Sequence of chain 1.C:
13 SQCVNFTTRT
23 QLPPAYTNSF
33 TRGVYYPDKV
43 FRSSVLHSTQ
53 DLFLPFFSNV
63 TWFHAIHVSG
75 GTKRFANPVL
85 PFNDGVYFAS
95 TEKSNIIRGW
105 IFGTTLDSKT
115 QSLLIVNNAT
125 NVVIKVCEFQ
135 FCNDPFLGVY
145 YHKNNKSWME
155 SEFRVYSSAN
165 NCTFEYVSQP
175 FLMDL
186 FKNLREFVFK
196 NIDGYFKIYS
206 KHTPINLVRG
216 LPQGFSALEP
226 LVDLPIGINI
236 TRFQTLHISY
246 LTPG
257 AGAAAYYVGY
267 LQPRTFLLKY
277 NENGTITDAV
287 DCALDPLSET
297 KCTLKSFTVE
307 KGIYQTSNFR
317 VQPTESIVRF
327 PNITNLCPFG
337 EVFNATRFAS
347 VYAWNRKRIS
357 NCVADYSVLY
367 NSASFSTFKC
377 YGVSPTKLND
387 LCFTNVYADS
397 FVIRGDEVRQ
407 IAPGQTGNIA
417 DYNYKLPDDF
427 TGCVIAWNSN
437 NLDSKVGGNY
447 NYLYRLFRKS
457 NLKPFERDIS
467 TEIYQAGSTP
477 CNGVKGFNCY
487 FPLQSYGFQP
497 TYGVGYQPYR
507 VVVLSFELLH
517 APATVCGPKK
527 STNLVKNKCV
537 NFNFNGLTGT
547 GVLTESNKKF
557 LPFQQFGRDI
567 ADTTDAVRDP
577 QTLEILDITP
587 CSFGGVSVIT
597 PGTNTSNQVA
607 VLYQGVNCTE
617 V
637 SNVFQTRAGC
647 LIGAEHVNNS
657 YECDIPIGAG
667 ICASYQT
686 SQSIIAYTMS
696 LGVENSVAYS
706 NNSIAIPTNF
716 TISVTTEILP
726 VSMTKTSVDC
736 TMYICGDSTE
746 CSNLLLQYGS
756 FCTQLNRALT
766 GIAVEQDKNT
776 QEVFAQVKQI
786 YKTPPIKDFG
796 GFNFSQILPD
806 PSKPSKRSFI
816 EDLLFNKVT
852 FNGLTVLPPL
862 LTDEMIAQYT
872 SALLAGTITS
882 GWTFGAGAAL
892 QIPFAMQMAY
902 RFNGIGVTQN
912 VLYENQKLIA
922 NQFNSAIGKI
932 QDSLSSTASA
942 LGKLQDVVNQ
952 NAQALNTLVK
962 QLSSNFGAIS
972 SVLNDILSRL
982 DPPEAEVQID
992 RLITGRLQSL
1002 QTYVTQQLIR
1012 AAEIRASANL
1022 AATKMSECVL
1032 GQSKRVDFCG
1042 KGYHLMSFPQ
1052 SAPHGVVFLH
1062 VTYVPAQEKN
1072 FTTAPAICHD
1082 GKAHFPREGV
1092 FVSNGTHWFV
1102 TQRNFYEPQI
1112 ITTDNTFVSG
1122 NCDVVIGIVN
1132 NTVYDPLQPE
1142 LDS

Binding-site contacts:
Ligand atom O7 contacts residue ASN1071 of chain 1.C at 4.3 Å.
Ligand atom C5 contacts residue ASN1071 of chain 1.C at 3.7 Å.
Ligand atom C8 contacts residue GLU1069 of chain 1.C at 3.2 Å.
Ligand atom C8 contacts residue LYS1070 of chain 1.C at 4.0 Å.
Ligand atom C6 contacts residue ALA703 of chain 1.C at 3.9 Å (hydrophobic).
Ligand atom C5 contacts residue ALA703 of chain 1.C at 3.6 Å (hydrophobic).
Ligand atom O5 contacts residue ASN1071 of chain 1.C at 2.4 Å (h-bond).
Ligand atom O5 contacts residue ALA703 of chain 1.C at 4.2 Å.
Ligand atom C8 contacts residue ASN1071 of chain 1.C at 4.2 Å.
Ligand atom C1 contacts residue ASN1071 of chain 1.C at 1.4 Å.
Ligand atom N2 contacts residue ASN1071 of chain 1.C at 2.9 Å (h-bond).
Ligand atom C3 contacts residue ASN1071 of chain 1.C at 3.8 Å.
Ligand atom C2 contacts residue ASN1071 of chain 1.C at 2.5 Å.
Ligand atom C4 contacts residue ASN1071 of chain 1.C at 4.2 Å.
Ligand atom C7 contacts residue ASN1071 of chain 1.C at 3.9 Å.

This small molecule binds to this protein.
Small molecule (SMILES): CC(=O)N[C@@H]1[C@@H](O)[C@H](O)[C@@H](CO)O[C@H]1O